Binding-site contacts:
Ligand atom N2 contacts residue VAL36 of chain 1.B at 3.7 Å.
Ligand atom C22 contacts residue GLN154 of chain 1.B at 3.8 Å.
Ligand atom C8 contacts residue ALA49 of chain 1.B at 3.6 Å (hydrophobic).
Ligand atom O5 contacts residue MET102 of chain 1.B at 2.7 Å (h-bond).
Ligand atom N1 contacts residue THR99 of chain 1.B at 3.7 Å.
Ligand atom C28 contacts residue GLN154 of chain 1.B at 3.6 Å.
Ligand atom C23 contacts residue GLN154 of chain 1.B at 3.8 Å.
Ligand atom C12 contacts residue VAL36 of chain 1.B at 3.9 Å (hydrophobic).
Ligand atom C3 contacts residue MET102 of chain 1.B at 3.6 Å (hydrophobic).
Ligand atom C25 contacts residue SER29 of chain 1.B at 3.9 Å.
Ligand atom O5 contacts residue TYR101 of chain 1.B at 3.5 Å.
Ligand atom N1 contacts residue GLU100 of chain 1.B at 2.9 Å (salt-bridge).
Ligand atom C14 contacts residue LYS51 of chain 1.B at 3.7 Å.
Ligand atom O5 contacts residue ALA49 of chain 1.B at 3.9 Å.
Ligand atom C11 contacts residue LEU157 of chain 1.B at 4.0 Å (hydrophobic).
Ligand atom C8 contacts residue GLU100 of chain 1.B at 3.9 Å.
Ligand atom C6 contacts residue LEU157 of chain 1.B at 3.7 Å (hydrophobic).
Ligand atom O6 contacts residue GLN154 of chain 1.B at 3.3 Å (h-bond).
Ligand atom C27 contacts residue ASN155 of chain 1.B at 3.6 Å.
Ligand atom C26 contacts residue SER29 of chain 1.B at 3.8 Å.
Ligand atom C8 contacts residue MET102 of chain 1.B at 3.6 Å (hydrophobic).
Ligand atom N4 contacts residue SER106 of chain 1.B at 3.8 Å.
Ligand atom C27 contacts residue GLN154 of chain 1.B at 3.1 Å.
Ligand atom C9 contacts residue THR99 of chain 1.B at 3.4 Å.
Ligand atom C19 contacts residue LEU157 of chain 1.B at 3.9 Å (hydrophobic).
Ligand atom C13 contacts residue LEU83 of chain 1.B at 3.9 Å (hydrophobic).
Ligand atom N4 contacts residue GLN154 of chain 1.B at 3.0 Å (h-bond).
Ligand atom C10 contacts residue LEU157 of chain 1.B at 3.6 Å (hydrophobic).
Ligand atom C15 contacts residue LYS51 of chain 1.B at 3.7 Å.
Ligand atom C14 contacts residue ASP168 of chain 1.B at 4.0 Å.
Ligand atom C4 contacts residue MET102 of chain 1.B at 3.3 Å (hydrophobic).
Ligand atom C4 contacts residue LEU28 of chain 1.B at 3.9 Å (hydrophobic).
Ligand atom C9 contacts residue LEU157 of chain 1.B at 3.7 Å (hydrophobic).
Ligand atom C9 contacts residue ALA49 of chain 1.B at 3.8 Å (hydrophobic).
Ligand atom C9 contacts residue LEU83 of chain 1.B at 3.8 Å (hydrophobic).
Ligand atom C15 contacts residue ASP168 of chain 1.B at 3.9 Å.
Ligand atom C7 contacts residue LEU157 of chain 1.B at 3.8 Å (hydrophobic).
Ligand atom C17 contacts residue VAL36 of chain 1.B at 3.7 Å (hydrophobic).
Ligand atom N1 contacts residue ALA49 of chain 1.B at 3.2 Å.
Ligand atom O4 contacts residue SER29 of chain 1.B at 3.3 Å.

Sequence of chain 1.B:
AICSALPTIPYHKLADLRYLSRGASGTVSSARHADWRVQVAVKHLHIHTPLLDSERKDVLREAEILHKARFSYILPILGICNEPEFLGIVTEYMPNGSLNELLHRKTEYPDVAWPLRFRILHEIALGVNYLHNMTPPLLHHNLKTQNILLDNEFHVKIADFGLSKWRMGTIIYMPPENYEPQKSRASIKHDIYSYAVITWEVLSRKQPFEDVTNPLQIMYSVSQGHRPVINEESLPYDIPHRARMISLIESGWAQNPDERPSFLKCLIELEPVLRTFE

The small molecule below binds the protein below.
Small molecule (SMILES): CN[C@@H]1C[C@H]2O[C@@](C)([C@@H]1OC)n1c3ccccc3c3c4c(c5c6ccccc6n2c5c31)C(=O)NC4